Binding-site contacts:
Ligand atom O58 contacts residue CYS144 of chain 1.A at 2.8 Å (h-bond).
Ligand atom C3 contacts residue ILE165 of chain 1.A at 3.2 Å (hydrophobic).
Ligand atom C66 contacts residue CYS144 of chain 1.A at 2.8 Å (hydrophobic).
Ligand atom N68 contacts residue CYS144 of chain 1.A at 3.9 Å.
Ligand atom O48 contacts residue GLU166 of chain 1.A at 3.5 Å.
Ligand atom C4 contacts residue THR47 of chain 1.A at 3.2 Å.
Ligand atom C57 contacts residue CYS144 of chain 1.A at 1.9 Å (hydrophobic).
Ligand atom C57 contacts residue HIS41 of chain 1.A at 3.5 Å.
Ligand atom O48 contacts residue HIS163 of chain 1.A at 2.8 Å (h-bond).
Ligand atom O67 contacts residue GLY142 of chain 1.A at 2.9 Å (h-bond).
Ligand atom C3 contacts residue ASP187 of chain 1.A at 3.6 Å.
Ligand atom N49 contacts residue PHE139 of chain 1.A at 3.3 Å (h-bond).
Ligand atom C47 contacts residue HIS163 of chain 1.A at 4.0 Å.
Ligand atom O67 contacts residue ALA143 of chain 1.A at 3.2 Å (h-bond).
Ligand atom C76 contacts residue GLY142 of chain 1.A at 3.9 Å.
Ligand atom O58 contacts residue HIS41 of chain 1.A at 2.5 Å (h-bond).
Ligand atom C78 contacts residue ASN141 of chain 1.A at 3.5 Å.
Ligand atom C40 contacts residue CYS144 of chain 1.A at 2.7 Å (hydrophobic).
Ligand atom N38 contacts residue GLN164 of chain 1.A at 3.4 Å (h-bond).
Ligand atom C3 contacts residue HIS41 of chain 1.A at 3.9 Å.
Ligand atom C5 contacts residue PRO189 of chain 1.A at 3.7 Å (hydrophobic).
Ligand atom C4 contacts residue HIS41 of chain 1.A at 3.7 Å.
Ligand atom C2 contacts residue ILE165 of chain 1.A at 3.9 Å (hydrophobic).
Ligand atom C47 contacts residue GLU166 of chain 1.A at 3.6 Å.
Ligand atom N49 contacts residue GLU166 of chain 1.A at 3.3 Å (salt-bridge).
Ligand atom C3 contacts residue GLN188 of chain 1.A at 3.8 Å.
Ligand atom C66 contacts residue GLY142 of chain 1.A at 3.7 Å.
Ligand atom C51 contacts residue ASN141 of chain 1.A at 3.5 Å.
Ligand atom C76 contacts residue ASN141 of chain 1.A at 3.4 Å.
Ligand atom C70 contacts residue VAL26 of chain 1.A at 3.5 Å (hydrophobic).
Ligand atom C47 contacts residue PHE139 of chain 1.A at 4.0 Å (hydrophobic).
Ligand atom O1 contacts residue ILE165 of chain 1.A at 3.4 Å.
Ligand atom C54 contacts residue ASN141 of chain 1.A at 3.2 Å.
Ligand atom O48 contacts residue HIS172 of chain 1.A at 4.0 Å.
Ligand atom O48 contacts residue PHE139 of chain 1.A at 3.7 Å.
Ligand atom N38 contacts residue CYS144 of chain 1.A at 3.1 Å (h-bond).
Ligand atom O1 contacts residue GLN164 of chain 1.A at 3.8 Å.
Ligand atom C42 contacts residue CYS144 of chain 1.A at 3.1 Å (hydrophobic).
Ligand atom O67 contacts residue CYS144 of chain 1.A at 2.9 Å (h-bond).
Ligand atom C70 contacts residue GLY142 of chain 1.A at 3.6 Å.

Sequence of chain 1.A:
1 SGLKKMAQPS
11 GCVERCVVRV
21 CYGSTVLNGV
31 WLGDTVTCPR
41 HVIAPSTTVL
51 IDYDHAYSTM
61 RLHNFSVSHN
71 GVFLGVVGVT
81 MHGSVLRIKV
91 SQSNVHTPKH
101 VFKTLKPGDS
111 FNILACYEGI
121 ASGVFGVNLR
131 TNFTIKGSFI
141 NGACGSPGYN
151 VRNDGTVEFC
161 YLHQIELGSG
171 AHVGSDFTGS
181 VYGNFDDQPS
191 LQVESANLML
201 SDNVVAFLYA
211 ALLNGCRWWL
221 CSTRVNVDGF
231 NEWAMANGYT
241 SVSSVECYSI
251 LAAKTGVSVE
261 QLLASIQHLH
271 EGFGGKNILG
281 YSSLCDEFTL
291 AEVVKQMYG

A protein and the small-molecule ligand that binds it are described below.
Small molecule (SMILES): CC(C)(C)OC(=O)N[C@@H](C[C@@H]1CCNC1=O)[C@@H](O)C(=O)NCc1ccccc1

Sequence of chain 2.A:
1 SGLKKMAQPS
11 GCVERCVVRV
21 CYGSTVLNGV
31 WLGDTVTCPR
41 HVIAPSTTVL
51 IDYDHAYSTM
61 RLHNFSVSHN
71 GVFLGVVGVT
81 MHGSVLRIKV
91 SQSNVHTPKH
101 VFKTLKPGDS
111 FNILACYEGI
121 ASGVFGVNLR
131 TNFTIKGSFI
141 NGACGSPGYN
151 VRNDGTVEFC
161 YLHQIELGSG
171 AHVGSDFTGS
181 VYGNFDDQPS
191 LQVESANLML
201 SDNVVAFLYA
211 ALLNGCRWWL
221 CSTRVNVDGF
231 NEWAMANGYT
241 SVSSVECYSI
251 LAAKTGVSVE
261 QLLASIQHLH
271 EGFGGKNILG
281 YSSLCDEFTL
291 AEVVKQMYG